Binding-site contacts:
Ligand atom O3A contacts residue GLY250 of chain 1.K at 3.4 Å (h-bond).
Ligand atom C8 contacts residue THR249 of chain 1.K at 3.8 Å.
Ligand atom O3G contacts residue PRO247 of chain 1.K at 3.8 Å.
Ligand atom PG contacts residue GLY248 of chain 1.K at 3.8 Å.
Ligand atom O2B contacts residue GLY250 of chain 1.K at 2.5 Å (h-bond).
Ligand atom C2 contacts residue ASP205 of chain 1.K at 3.2 Å.
Ligand atom PB contacts residue GLY250 of chain 1.K at 3.5 Å.
Ligand atom O3B contacts residue PRO247 of chain 1.K at 3.6 Å.
Ligand atom PB contacts residue MG1 of chain 1.RA at 3.4 Å.
Ligand atom O2A contacts residue THR252 of chain 1.K at 3.1 Å (h-bond).
Ligand atom O3B contacts residue GLY248 of chain 1.K at 2.6 Å (h-bond).
Ligand atom O2G contacts residue MG1 of chain 1.RA at 2.1 Å.
Ligand atom O2B contacts residue LYS251 of chain 1.K at 3.1 Å (salt-bridge).
Ligand atom O2A contacts residue LEU253 of chain 1.K at 3.7 Å.
Ligand atom N6 contacts residue GLY207 of chain 1.K at 3.4 Å (h-bond).
Ligand atom O2B contacts residue THR249 of chain 1.K at 2.7 Å (h-bond).
Ligand atom O1B contacts residue THR252 of chain 1.K at 3.5 Å (h-bond).
Ligand atom O2A contacts residue MG1 of chain 1.RA at 3.2 Å.
Ligand atom N1 contacts residue ASP205 of chain 1.K at 3.5 Å (salt-bridge).
Ligand atom O4' contacts residue ALA409 of chain 1.K at 3.6 Å.
Ligand atom O2A contacts residue GLY250 of chain 1.K at 3.3 Å.
Ligand atom N3 contacts residue HIS384 of chain 1.K at 3.2 Å.
Ligand atom PG contacts residue MG1 of chain 1.RA at 3.5 Å.
Ligand atom N3 contacts residue LEU253 of chain 1.K at 3.8 Å.
Ligand atom O2A contacts residue LYS251 of chain 1.K at 3.3 Å (salt-bridge).
Ligand atom N1 contacts residue ILE380 of chain 1.K at 3.8 Å.
Ligand atom O1A contacts residue MG1 of chain 1.RA at 3.3 Å.
Ligand atom O1B contacts residue LYS251 of chain 1.K at 3.5 Å (salt-bridge).
Ligand atom C8 contacts residue GLY250 of chain 1.K at 3.7 Å.
Ligand atom PB contacts residue GLY248 of chain 1.K at 3.4 Å.
Ligand atom O3A contacts residue GLY248 of chain 1.K at 3.4 Å.
Ligand atom C8 contacts residue GLY248 of chain 1.K at 3.7 Å.
Ligand atom O2' contacts residue HIS384 of chain 1.K at 3.7 Å.
Ligand atom N1 contacts residue GLY207 of chain 1.K at 3.8 Å.
Ligand atom N7 contacts residue THR249 of chain 1.K at 3.2 Å (h-bond).
Ligand atom O1B contacts residue MG1 of chain 1.RA at 2.1 Å.
Ligand atom PA contacts residue MG1 of chain 1.RA at 3.6 Å.
Ligand atom PB contacts residue THR249 of chain 1.K at 3.8 Å.
Ligand atom N7 contacts residue GLY250 of chain 1.K at 3.6 Å.
Ligand atom O2B contacts residue GLY248 of chain 1.K at 3.4 Å (h-bond).

The protein below binds the small molecule below.
Small molecule (SMILES): Nc1ncnc2c1ncn2[C@@H]1O[C@H](COP(=O)(O)OP(=O)(O)OP(O)(O)=S)[C@@H](O)[C@H]1O

Sequence of chain 1.K:
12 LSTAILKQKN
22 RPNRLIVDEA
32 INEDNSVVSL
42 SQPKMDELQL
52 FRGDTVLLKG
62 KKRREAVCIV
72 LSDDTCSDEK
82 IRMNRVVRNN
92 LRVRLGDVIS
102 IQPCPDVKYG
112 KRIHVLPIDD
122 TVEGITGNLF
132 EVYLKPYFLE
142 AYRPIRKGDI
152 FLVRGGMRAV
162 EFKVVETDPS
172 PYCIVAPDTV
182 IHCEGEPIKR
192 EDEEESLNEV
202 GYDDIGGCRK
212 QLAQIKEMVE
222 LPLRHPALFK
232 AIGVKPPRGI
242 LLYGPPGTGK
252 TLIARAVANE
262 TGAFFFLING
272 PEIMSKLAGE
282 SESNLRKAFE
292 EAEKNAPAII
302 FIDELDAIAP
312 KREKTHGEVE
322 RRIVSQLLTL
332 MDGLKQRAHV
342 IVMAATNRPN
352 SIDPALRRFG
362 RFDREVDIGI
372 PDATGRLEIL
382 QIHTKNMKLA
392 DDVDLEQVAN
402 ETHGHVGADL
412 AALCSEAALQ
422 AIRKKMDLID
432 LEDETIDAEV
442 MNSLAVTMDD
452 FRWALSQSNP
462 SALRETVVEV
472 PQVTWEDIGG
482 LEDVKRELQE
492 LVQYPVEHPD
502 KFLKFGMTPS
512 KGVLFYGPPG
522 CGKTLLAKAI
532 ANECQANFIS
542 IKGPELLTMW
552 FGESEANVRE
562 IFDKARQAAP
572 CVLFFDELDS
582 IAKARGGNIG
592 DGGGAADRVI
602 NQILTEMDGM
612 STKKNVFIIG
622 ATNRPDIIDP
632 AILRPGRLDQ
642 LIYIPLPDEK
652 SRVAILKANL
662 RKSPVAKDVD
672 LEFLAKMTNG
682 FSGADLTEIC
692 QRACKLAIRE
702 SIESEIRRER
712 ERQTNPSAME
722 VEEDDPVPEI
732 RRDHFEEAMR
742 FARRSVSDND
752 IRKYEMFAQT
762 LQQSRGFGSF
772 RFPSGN

Sequence of chain 1.J:
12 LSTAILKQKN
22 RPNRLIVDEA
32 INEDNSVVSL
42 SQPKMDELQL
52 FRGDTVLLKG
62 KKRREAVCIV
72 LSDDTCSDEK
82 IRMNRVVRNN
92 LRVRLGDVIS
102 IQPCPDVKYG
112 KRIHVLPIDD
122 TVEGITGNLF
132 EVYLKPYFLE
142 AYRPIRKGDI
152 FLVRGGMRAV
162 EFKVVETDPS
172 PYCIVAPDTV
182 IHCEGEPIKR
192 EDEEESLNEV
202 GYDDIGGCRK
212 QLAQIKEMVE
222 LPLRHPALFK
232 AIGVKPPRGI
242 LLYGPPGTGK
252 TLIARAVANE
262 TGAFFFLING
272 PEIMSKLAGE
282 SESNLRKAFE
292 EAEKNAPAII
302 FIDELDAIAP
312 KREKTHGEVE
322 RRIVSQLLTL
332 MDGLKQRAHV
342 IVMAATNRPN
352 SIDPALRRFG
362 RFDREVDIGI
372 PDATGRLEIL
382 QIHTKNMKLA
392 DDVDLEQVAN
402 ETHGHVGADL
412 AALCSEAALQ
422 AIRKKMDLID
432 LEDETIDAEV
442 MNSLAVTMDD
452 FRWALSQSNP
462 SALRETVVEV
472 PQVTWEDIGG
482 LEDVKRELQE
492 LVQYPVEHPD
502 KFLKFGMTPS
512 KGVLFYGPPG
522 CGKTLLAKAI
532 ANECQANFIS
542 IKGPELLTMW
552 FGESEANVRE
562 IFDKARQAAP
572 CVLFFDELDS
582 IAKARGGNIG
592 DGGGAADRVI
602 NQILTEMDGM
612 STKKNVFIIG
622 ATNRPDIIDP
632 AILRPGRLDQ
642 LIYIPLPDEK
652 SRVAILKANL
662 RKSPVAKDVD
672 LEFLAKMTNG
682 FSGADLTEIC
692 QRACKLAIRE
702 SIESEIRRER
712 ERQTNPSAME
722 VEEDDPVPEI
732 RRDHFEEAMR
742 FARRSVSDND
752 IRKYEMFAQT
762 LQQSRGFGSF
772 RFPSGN